Binding-site contacts:
Ligand atom C19 contacts residue THR88 of chain 1.A at 3.5 Å.
Ligand atom C5 contacts residue LEU143 of chain 1.A at 3.5 Å (hydrophobic).
Ligand atom N1 contacts residue LEU143 of chain 1.A at 3.3 Å.
Ligand atom C13 contacts residue LYS45 of chain 1.A at 3.9 Å.
Ligand atom C53 contacts residue MET91 of chain 1.A at 3.2 Å (hydrophobic).
Ligand atom C56 contacts residue GLY94 of chain 1.A at 3.6 Å.
Ligand atom C17 contacts residue GLU60 of chain 1.A at 3.5 Å.
Ligand atom C36 contacts residue ASP154 of chain 1.A at 3.4 Å.
Ligand atom C58 contacts residue GLY94 of chain 1.A at 3.7 Å.
Ligand atom C36 contacts residue ASN141 of chain 1.A at 3.4 Å.
Ligand atom C55 contacts residue MET91 of chain 1.A at 3.0 Å (hydrophobic).
Ligand atom N6 contacts residue LEU143 of chain 1.A at 3.8 Å.
Ligand atom C15 contacts residue THR88 of chain 1.A at 3.4 Å.
Ligand atom N51 contacts residue MET91 of chain 1.A at 2.9 Å (h-bond).
Ligand atom N3 contacts residue THR88 of chain 1.A at 3.1 Å (h-bond).
Ligand atom N1 contacts residue ALA43 of chain 1.A at 3.8 Å.
Ligand atom C19 contacts residue LYS45 of chain 1.A at 3.5 Å.
Ligand atom O21 contacts residue ASP154 of chain 1.A at 3.1 Å (salt-bridge).
Ligand atom C42 contacts residue ALA140 of chain 1.A at 3.5 Å (hydrophobic).
Ligand atom C19 contacts residue ILE86 of chain 1.A at 3.4 Å (hydrophobic).
Ligand atom C38 contacts residue ALA140 of chain 1.A at 3.6 Å (hydrophobic).
Ligand atom O21 contacts residue GLU60 of chain 1.A at 2.7 Å (salt-bridge).
Ligand atom C42 contacts residue ASN141 of chain 1.A at 3.1 Å.
Ligand atom C50 contacts residue MET91 of chain 1.A at 3.4 Å (hydrophobic).
Ligand atom N10 contacts residue VAL31 of chain 1.A at 3.7 Å.
Ligand atom C55 contacts residue PHE90 of chain 1.A at 3.8 Å (hydrophobic).
Ligand atom N51 contacts residue PHE90 of chain 1.A at 3.6 Å.
Ligand atom C53 contacts residue LEU23 of chain 1.A at 3.8 Å (hydrophobic).
Ligand atom C2 contacts residue LEU143 of chain 1.A at 3.6 Å (hydrophobic).
Ligand atom C11 contacts residue THR88 of chain 1.A at 3.5 Å.
Ligand atom C49 contacts residue LEU23 of chain 1.A at 3.8 Å (hydrophobic).
Ligand atom C16 contacts residue ILE86 of chain 1.A at 3.7 Å (hydrophobic).
Ligand atom C38 contacts residue ALA153 of chain 1.A at 3.7 Å (hydrophobic).
Ligand atom C13 contacts residue GLU60 of chain 1.A at 3.5 Å.
Ligand atom C13 contacts residue MET64 of chain 1.A at 3.9 Å (hydrophobic).
Ligand atom C35 contacts residue ALA140 of chain 1.A at 3.4 Å (hydrophobic).
Ligand atom N6 contacts residue VAL31 of chain 1.A at 3.8 Å.
Ligand atom N7 contacts residue LEU143 of chain 1.A at 3.9 Å.
Ligand atom C38 contacts residue LEU143 of chain 1.A at 3.9 Å (hydrophobic).
Ligand atom C50 contacts residue ALA43 of chain 1.A at 3.6 Å (hydrophobic).

A protein and the small-molecule ligand that binds it are described below.
Small molecule (SMILES): CCN(CC)CCNc1cc(Nc2cc(O)ccc2C)nc(-n2cnc3ccccc32)n1

Sequence of chain 1.A:
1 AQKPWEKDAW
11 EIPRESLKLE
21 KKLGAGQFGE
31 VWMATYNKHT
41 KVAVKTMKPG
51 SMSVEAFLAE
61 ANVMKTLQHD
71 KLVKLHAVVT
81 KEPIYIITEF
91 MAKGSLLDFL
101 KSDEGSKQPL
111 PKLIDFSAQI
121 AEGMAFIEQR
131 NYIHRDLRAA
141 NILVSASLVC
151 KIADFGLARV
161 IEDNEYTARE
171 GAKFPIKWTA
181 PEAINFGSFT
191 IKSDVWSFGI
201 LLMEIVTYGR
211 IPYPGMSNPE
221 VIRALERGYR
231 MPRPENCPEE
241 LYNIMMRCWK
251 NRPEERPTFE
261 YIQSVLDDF